Sequence of chain 1.C:
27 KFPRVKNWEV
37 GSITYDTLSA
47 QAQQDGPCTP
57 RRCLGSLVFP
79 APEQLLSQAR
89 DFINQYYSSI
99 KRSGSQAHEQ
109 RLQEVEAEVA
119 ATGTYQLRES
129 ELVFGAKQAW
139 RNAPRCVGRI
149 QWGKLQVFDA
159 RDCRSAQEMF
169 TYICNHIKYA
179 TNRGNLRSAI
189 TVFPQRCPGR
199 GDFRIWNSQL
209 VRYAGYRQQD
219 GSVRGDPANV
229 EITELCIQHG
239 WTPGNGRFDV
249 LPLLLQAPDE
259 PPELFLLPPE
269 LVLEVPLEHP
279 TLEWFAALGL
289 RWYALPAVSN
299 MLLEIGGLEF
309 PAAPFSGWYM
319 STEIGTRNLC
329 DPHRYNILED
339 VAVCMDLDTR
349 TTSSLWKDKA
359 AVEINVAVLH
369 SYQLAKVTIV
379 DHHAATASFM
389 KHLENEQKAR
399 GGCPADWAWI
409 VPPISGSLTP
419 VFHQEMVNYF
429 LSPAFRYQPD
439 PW

The small molecule below binds the protein below.
Small molecule (SMILES): CN(C)CCc1cc(F)c(F)c(CCc2cccc(N)n2)c1

Binding-site contacts:
Ligand atom C20 contacts residue HEM1 of chain 1.V at 3.5 Å.
Ligand atom N01 contacts residue GLU321 of chain 1.C at 2.7 Å (salt-bridge).
Ligand atom N02 contacts residue HEM1 of chain 1.V at 3.3 Å.
Ligand atom N19 contacts residue HEM1 of chain 1.V at 3.1 Å (h-bond).
Ligand atom C15 contacts residue HEM1 of chain 1.V at 3.7 Å.
Ligand atom F12 contacts residue TYR435 of chain 1.C at 3.8 Å.
Ligand atom C11 contacts residue VAL296 of chain 1.C at 3.6 Å (hydrophobic).
Ligand atom C12 contacts residue HEM1 of chain 1.V at 3.0 Å.
Ligand atom C02 contacts residue PRO294 of chain 1.C at 3.8 Å (hydrophobic).
Ligand atom C18 contacts residue HEM1 of chain 1.V at 3.1 Å.
Ligand atom N02 contacts residue TYR317 of chain 1.C at 3.6 Å.
Ligand atom N02 contacts residue PRO294 of chain 1.C at 3.8 Å.
Ligand atom C13 contacts residue HEM1 of chain 1.V at 3.5 Å.
Ligand atom C21 contacts residue ARG332 of chain 1.C at 3.4 Å.
Ligand atom C03 contacts residue HEM1 of chain 1.V at 3.1 Å.
Ligand atom F11 contacts residue MET299 of chain 1.C at 3.9 Å.
Ligand atom C08 contacts residue VAL296 of chain 1.C at 3.8 Å (hydrophobic).
Ligand atom C11 contacts residue HEM1 of chain 1.V at 3.4 Å.
Ligand atom C02 contacts residue HEM1 of chain 1.V at 3.5 Å.
Ligand atom C04 contacts residue HEM1 of chain 1.V at 3.6 Å.
Ligand atom C02 contacts residue TRP316 of chain 1.C at 3.6 Å (hydrophobic).
Ligand atom N01 contacts residue PRO294 of chain 1.C at 4.0 Å.
Ligand atom N02 contacts residue TRP316 of chain 1.C at 2.6 Å (h-bond).
Ligand atom C08 contacts residue HEM1 of chain 1.V at 3.8 Å.
Ligand atom F11 contacts residue VAL296 of chain 1.C at 3.2 Å.
Ligand atom C20 contacts residue H4B1 of chain 1.W at 3.2 Å.
Ligand atom C02 contacts residue GLU321 of chain 1.C at 3.4 Å.
Ligand atom N02 contacts residue GLU321 of chain 1.C at 2.6 Å (salt-bridge).
Ligand atom C20 contacts residue ARG325 of chain 1.C at 3.4 Å.
Ligand atom F12 contacts residue HEM1 of chain 1.V at 3.0 Å.
Ligand atom C07 contacts residue GLU321 of chain 1.C at 3.3 Å.
Ligand atom F12 contacts residue MET299 of chain 1.C at 3.8 Å.
Ligand atom C05 contacts residue VAL296 of chain 1.C at 3.8 Å (hydrophobic).
Ligand atom C06 contacts residue GLU321 of chain 1.C at 3.4 Å.
Ligand atom C21 contacts residue ASN326 of chain 1.C at 3.7 Å.
Ligand atom C03 contacts residue PRO294 of chain 1.C at 3.8 Å (hydrophobic).
Ligand atom N01 contacts residue HEM1 of chain 1.V at 3.9 Å.
Ligand atom F11 contacts residue HEM1 of chain 1.V at 3.0 Å.
Ligand atom C03 contacts residue TRP316 of chain 1.C at 4.0 Å (hydrophobic).
Ligand atom C16 contacts residue VAL296 of chain 1.C at 3.9 Å (hydrophobic).